Sequence of chain 1.A:
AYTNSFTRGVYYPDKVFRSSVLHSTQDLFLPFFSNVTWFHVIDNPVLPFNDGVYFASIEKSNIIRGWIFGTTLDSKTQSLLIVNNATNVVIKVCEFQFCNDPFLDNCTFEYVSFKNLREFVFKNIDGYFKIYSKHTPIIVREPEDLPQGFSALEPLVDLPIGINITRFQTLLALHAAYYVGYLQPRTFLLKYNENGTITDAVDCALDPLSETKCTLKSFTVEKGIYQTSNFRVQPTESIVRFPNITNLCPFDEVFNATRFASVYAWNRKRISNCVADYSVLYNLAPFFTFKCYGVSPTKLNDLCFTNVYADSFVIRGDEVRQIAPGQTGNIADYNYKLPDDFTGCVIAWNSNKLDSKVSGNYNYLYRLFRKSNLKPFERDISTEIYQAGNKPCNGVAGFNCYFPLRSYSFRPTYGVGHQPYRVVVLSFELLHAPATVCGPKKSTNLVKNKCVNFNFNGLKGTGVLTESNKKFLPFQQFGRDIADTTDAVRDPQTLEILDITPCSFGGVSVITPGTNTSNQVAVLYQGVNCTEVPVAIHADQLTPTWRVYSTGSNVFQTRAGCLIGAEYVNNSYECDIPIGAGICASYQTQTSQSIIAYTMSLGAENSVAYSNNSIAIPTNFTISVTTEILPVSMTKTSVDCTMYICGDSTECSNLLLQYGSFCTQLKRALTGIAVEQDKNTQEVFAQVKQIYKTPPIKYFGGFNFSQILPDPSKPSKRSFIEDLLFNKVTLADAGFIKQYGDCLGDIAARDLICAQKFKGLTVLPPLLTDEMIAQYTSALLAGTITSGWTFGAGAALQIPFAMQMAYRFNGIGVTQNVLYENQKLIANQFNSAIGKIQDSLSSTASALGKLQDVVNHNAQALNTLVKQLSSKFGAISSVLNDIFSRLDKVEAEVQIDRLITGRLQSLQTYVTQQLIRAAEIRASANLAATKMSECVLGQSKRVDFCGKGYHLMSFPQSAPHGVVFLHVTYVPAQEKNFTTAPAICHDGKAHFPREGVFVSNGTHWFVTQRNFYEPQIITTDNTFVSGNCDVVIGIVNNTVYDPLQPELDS

A small-molecule ligand and the protein it binds are described below.
Small molecule (SMILES): CC(=O)N[C@@H]1[C@@H](O)[C@H](O)[C@@H](CO)O[C@H]1O

Binding-site contacts:
Ligand atom C8 contacts residue TYR28 of chain 1.A at 3.6 Å (hydrophobic).
Ligand atom C4 contacts residue ASN61 of chain 1.A at 4.3 Å.
Ligand atom C1 contacts residue ASN61 of chain 1.A at 1.4 Å.
Ligand atom N2 contacts residue ASN61 of chain 1.A at 2.9 Å (h-bond).
Ligand atom C3 contacts residue ASN61 of chain 1.A at 3.8 Å.
Ligand atom C2 contacts residue TYR28 of chain 1.A at 4.1 Å (hydrophobic).
Ligand atom C5 contacts residue ASN61 of chain 1.A at 3.7 Å.
Ligand atom C7 contacts residue TYR28 of chain 1.A at 4.3 Å (hydrophobic).
Ligand atom C2 contacts residue ASN61 of chain 1.A at 2.4 Å.
Ligand atom O3 contacts residue TYR28 of chain 1.A at 4.2 Å.
Ligand atom N2 contacts residue TYR28 of chain 1.A at 3.7 Å.
Ligand atom O5 contacts residue ASN61 of chain 1.A at 2.4 Å (h-bond).
Ligand atom O7 contacts residue ASN61 of chain 1.A at 3.8 Å.
Ligand atom C7 contacts residue ASN61 of chain 1.A at 3.5 Å.